Sequence of chain 1.B:
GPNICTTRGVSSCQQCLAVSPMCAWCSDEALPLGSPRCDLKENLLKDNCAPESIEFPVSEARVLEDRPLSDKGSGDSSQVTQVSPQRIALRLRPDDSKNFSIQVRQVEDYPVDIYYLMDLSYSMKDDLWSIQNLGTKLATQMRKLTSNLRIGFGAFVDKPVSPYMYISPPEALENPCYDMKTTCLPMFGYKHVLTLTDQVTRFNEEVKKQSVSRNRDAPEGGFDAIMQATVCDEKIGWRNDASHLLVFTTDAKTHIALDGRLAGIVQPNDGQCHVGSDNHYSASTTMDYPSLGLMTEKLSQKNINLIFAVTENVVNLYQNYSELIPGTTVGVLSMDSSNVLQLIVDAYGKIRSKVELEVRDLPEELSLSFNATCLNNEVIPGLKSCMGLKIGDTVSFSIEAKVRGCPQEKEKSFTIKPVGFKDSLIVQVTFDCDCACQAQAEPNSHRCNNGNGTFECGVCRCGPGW

A small-molecule ligand and the protein it binds are described below.
Small molecule (SMILES): CC(=O)N[C@H]1[C@H](O[C@H]2[C@H](O)[C@@H](NC(C)=O)CO[C@@H]2CO)O[C@H](CO)[C@@H](O[C@@H]2O[C@H](CO)[C@@H](O)[C@H](O[C@H]3O[C@H](CO)[C@@H](O)[C@H](O)[C@@H]3O)[C@@H]2O)[C@@H]1O

Sequence of chain 1.A:
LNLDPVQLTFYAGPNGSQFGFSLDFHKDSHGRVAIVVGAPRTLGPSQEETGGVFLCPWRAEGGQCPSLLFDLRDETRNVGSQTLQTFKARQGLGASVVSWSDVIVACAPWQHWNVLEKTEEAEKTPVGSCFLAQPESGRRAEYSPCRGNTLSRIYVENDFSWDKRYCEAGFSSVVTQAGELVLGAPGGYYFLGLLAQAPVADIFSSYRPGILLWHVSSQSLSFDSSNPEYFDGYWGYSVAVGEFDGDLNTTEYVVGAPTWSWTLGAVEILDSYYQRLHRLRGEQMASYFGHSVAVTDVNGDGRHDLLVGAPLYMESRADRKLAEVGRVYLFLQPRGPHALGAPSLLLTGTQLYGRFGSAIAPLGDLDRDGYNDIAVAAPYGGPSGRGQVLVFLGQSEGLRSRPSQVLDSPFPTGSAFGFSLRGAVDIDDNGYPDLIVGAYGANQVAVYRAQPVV

Binding-site contacts:
Ligand atom C8 contacts residue ASN316 of chain 1.B at 4.0 Å.
Ligand atom O6 contacts residue ARG281 of chain 1.A at 3.5 Å (salt-bridge).
Ligand atom C6 contacts residue SO41 of chain 1.S at 3.2 Å.
Ligand atom C8 contacts residue TRP262 of chain 1.A at 4.0 Å (hydrophobic).
Ligand atom C4 contacts residue SO41 of chain 1.S at 3.1 Å.
Ligand atom O7 contacts residue TRP262 of chain 1.A at 4.2 Å.
Ligand atom C6 contacts residue ARG281 of chain 1.A at 3.7 Å.
Ligand atom C2 contacts residue ASN320 of chain 1.B at 2.5 Å.
Ligand atom C5 contacts residue SO41 of chain 1.S at 3.7 Å.
Ligand atom C3 contacts residue ASN320 of chain 1.B at 3.9 Å.
Ligand atom C5 contacts residue ASN320 of chain 1.B at 3.8 Å.
Ligand atom C1 contacts residue ASN316 of chain 1.B at 4.1 Å.
Ligand atom C8 contacts residue LEU317 of chain 1.B at 3.6 Å (hydrophobic).
Ligand atom C7 contacts residue LEU317 of chain 1.B at 4.2 Å (hydrophobic).
Ligand atom O5 contacts residue ASN320 of chain 1.B at 2.5 Å (h-bond).
Ligand atom C1 contacts residue ASN320 of chain 1.B at 1.6 Å.
Ligand atom C8 contacts residue ASN320 of chain 1.B at 4.3 Å.
Ligand atom C4 contacts residue ASN320 of chain 1.B at 4.3 Å.
Ligand atom O7 contacts residue ASN320 of chain 1.B at 2.7 Å (h-bond).
Ligand atom C7 contacts residue ASN320 of chain 1.B at 3.0 Å.
Ligand atom N2 contacts residue ASN320 of chain 1.B at 2.9 Å (h-bond).
Ligand atom C7 contacts residue ASN316 of chain 1.B at 4.2 Å.
Ligand atom N2 contacts residue ASN316 of chain 1.B at 4.1 Å.
Ligand atom O7 contacts residue MET285 of chain 1.A at 3.5 Å (h-bond).
Ligand atom C6 contacts residue ARG281 of chain 1.A at 3.6 Å.
Ligand atom O7 contacts residue ASN316 of chain 1.B at 4.5 Å.
Ligand atom O4 contacts residue SO41 of chain 1.S at 2.8 Å (h-bond).
Ligand atom O6 contacts residue ARG281 of chain 1.A at 4.0 Å.
Ligand atom O7 contacts residue LEU317 of chain 1.B at 4.2 Å.